The small molecule below binds the protein below.
Small molecule (SMILES): Oc1ccc(F)cc1O

Sequence of chain 1.A:
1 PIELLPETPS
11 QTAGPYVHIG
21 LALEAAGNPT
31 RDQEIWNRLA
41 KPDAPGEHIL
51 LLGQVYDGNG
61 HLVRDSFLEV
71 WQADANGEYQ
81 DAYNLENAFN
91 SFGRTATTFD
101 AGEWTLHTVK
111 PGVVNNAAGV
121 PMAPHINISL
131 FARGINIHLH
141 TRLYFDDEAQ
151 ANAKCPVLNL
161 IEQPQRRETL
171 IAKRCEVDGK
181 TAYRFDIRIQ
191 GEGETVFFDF

Sequence of chain 1.F:
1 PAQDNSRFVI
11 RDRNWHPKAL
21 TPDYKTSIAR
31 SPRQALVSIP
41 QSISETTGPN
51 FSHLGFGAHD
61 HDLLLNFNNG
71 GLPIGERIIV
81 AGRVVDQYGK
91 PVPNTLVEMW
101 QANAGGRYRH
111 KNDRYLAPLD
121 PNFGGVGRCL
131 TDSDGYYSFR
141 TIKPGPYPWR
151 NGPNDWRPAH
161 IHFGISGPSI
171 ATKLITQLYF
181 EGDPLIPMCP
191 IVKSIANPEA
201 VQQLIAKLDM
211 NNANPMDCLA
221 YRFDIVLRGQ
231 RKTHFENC

Binding-site contacts:
Ligand atom C4 contacts residue TYR16 of chain 1.A at 3.8 Å (hydrophobic).
Ligand atom C6 contacts residue FE1 of chain 1.X at 4.2 Å.
Ligand atom C3 contacts residue PRO15 of chain 1.A at 3.3 Å (hydrophobic).
Ligand atom O8 contacts residue TYR16 of chain 1.A at 3.8 Å.
Ligand atom F9 contacts residue PRO15 of chain 1.A at 3.0 Å.
Ligand atom C6 contacts residue TYR147 of chain 1.F at 2.9 Å (hydrophobic).
Ligand atom C6 contacts residue TRP149 of chain 1.F at 4.4 Å (hydrophobic).
Ligand atom C4 contacts residue PRO15 of chain 1.A at 3.4 Å (hydrophobic).
Ligand atom O7 contacts residue HIS160 of chain 1.F at 3.0 Å (h-bond).
Ligand atom C2 contacts residue TYR147 of chain 1.F at 2.5 Å (hydrophobic).
Ligand atom F9 contacts residue TYR16 of chain 1.A at 3.5 Å.
Ligand atom C6 contacts residue ARG157 of chain 1.F at 3.6 Å.
Ligand atom O8 contacts residue FE1 of chain 1.X at 2.0 Å.
Ligand atom O8 contacts residue TYR147 of chain 1.F at 2.7 Å (h-bond).
Ligand atom C5 contacts residue TYR147 of chain 1.F at 3.6 Å (hydrophobic).
Ligand atom O7 contacts residue ARG157 of chain 1.F at 2.8 Å (salt-bridge).
Ligand atom C5 contacts residue PRO15 of chain 1.A at 4.3 Å (hydrophobic).
Ligand atom C1 contacts residue FE1 of chain 1.X at 2.8 Å.
Ligand atom C2 contacts residue HIS162 of chain 1.F at 4.2 Å.
Ligand atom C1 contacts residue TYR147 of chain 1.F at 2.1 Å (hydrophobic).
Ligand atom C1 contacts residue HIS160 of chain 1.F at 4.2 Å.
Ligand atom C4 contacts residue TYR147 of chain 1.F at 4.0 Å (hydrophobic).
Ligand atom O7 contacts residue HIS162 of chain 1.F at 3.7 Å.
Ligand atom O8 contacts residue TYR108 of chain 1.F at 3.1 Å (h-bond).
Ligand atom C3 contacts residue TYR147 of chain 1.F at 3.5 Å (hydrophobic).
Ligand atom C2 contacts residue TYR108 of chain 1.F at 3.9 Å (hydrophobic).
Ligand atom C3 contacts residue FE1 of chain 1.X at 4.1 Å.
Ligand atom C3 contacts residue TYR16 of chain 1.A at 3.3 Å (hydrophobic).
Ligand atom C5 contacts residue TRP149 of chain 1.F at 4.0 Å (hydrophobic).
Ligand atom C1 contacts residue ARG157 of chain 1.F at 3.9 Å.
Ligand atom O7 contacts residue TYR147 of chain 1.F at 1.9 Å (h-bond).
Ligand atom O8 contacts residue HIS160 of chain 1.F at 4.2 Å.
Ligand atom C2 contacts residue PRO15 of chain 1.A at 4.0 Å (hydrophobic).
Ligand atom O7 contacts residue TYR108 of chain 1.F at 3.8 Å.
Ligand atom C2 contacts residue TYR16 of chain 1.A at 4.0 Å (hydrophobic).
Ligand atom O8 contacts residue HIS162 of chain 1.F at 3.1 Å (h-bond).
Ligand atom C1 contacts residue TYR108 of chain 1.F at 4.2 Å (hydrophobic).
Ligand atom O7 contacts residue FE1 of chain 1.X at 2.1 Å.
Ligand atom C1 contacts residue HIS162 of chain 1.F at 4.4 Å.
Ligand atom C2 contacts residue FE1 of chain 1.X at 2.8 Å.